Binding-site contacts:
Ligand atom O6 contacts residue GLU354 of chain 1.C at 2.7 Å (salt-bridge).
Ligand atom C5 contacts residue ASN359 of chain 1.C at 4.2 Å.
Ligand atom O6 contacts residue ASN359 of chain 1.C at 3.2 Å (h-bond).
Ligand atom C6 contacts residue GLU354 of chain 1.C at 3.3 Å.
Ligand atom C7 contacts residue ASN370 of chain 1.C at 3.8 Å.
Ligand atom C5 contacts residue ASN370 of chain 1.C at 3.7 Å.
Ligand atom O5 contacts residue ASN359 of chain 1.C at 3.0 Å (h-bond).
Ligand atom C1 contacts residue ASN370 of chain 1.C at 1.4 Å.
Ligand atom O5 contacts residue ASN370 of chain 1.C at 2.4 Å (h-bond).
Ligand atom N2 contacts residue ASN370 of chain 1.C at 2.9 Å (h-bond).
Ligand atom C4 contacts residue ASN370 of chain 1.C at 4.2 Å.
Ligand atom O7 contacts residue ASN370 of chain 1.C at 4.2 Å.
Ligand atom C3 contacts residue ASN370 of chain 1.C at 3.8 Å.
Ligand atom C2 contacts residue ASN370 of chain 1.C at 2.5 Å.
Ligand atom C1 contacts residue ASN359 of chain 1.C at 3.5 Å.
Ligand atom C6 contacts residue ASN359 of chain 1.C at 3.6 Å.

Sequence of chain 1.C:
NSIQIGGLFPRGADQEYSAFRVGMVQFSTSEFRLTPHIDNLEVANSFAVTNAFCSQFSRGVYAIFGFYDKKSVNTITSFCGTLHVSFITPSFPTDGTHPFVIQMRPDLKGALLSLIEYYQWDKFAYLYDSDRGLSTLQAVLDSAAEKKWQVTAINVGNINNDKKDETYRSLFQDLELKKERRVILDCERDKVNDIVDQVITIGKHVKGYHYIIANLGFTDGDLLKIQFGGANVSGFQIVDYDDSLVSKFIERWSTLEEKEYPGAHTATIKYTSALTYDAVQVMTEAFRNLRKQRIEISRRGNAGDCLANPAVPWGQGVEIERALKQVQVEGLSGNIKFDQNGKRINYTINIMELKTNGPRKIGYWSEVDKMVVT

A protein and the small-molecule ligand that binds it are described below.
Small molecule (SMILES): CC(=O)N[C@@H]1[C@@H](O)[C@H](O)[C@@H](CO)O[C@H]1O